The small molecule below binds the protein below.
Small molecule (SMILES): CC(=O)N[C@@H]1[C@@H](O)[C@H](O)[C@@H](CO)O[C@H]1O

Binding-site contacts:
Ligand atom C6 contacts residue THR48 of chain 52.D at 4.4 Å.
Ligand atom N2 contacts residue ASN75 of chain 52.C at 3.0 Å (h-bond).
Ligand atom C6 contacts residue CYS45 of chain 52.D at 4.4 Å (hydrophobic).
Ligand atom C7 contacts residue ASN75 of chain 52.C at 2.8 Å.
Ligand atom O7 contacts residue ASN75 of chain 52.C at 3.2 Å (h-bond).
Ligand atom C5 contacts residue NAG1 of chain 52.T at 3.7 Å.
Ligand atom C4 contacts residue ASN75 of chain 52.C at 4.0 Å.
Ligand atom C5 contacts residue ASN75 of chain 52.C at 3.2 Å.
Ligand atom C2 contacts residue ASN75 of chain 52.C at 2.6 Å.
Ligand atom O6 contacts residue CYS45 of chain 52.D at 3.4 Å (h-bond).
Ligand atom C6 contacts residue ASN75 of chain 52.C at 3.8 Å.
Ligand atom C8 contacts residue ASN75 of chain 52.C at 3.0 Å.
Ligand atom O6 contacts residue ASN75 of chain 52.C at 3.8 Å.
Ligand atom C8 contacts residue MET126 of chain 52.C at 3.7 Å (hydrophobic).
Ligand atom C1 contacts residue ASN75 of chain 52.C at 1.3 Å.
Ligand atom C8 contacts residue PHE98 of chain 52.C at 3.6 Å (hydrophobic).
Ligand atom O4 contacts residue NAG1 of chain 52.T at 1.6 Å.
Ligand atom C3 contacts residue ASN75 of chain 52.C at 3.5 Å.
Ligand atom O6 contacts residue NAG1 of chain 52.T at 4.1 Å.
Ligand atom C2 contacts residue NAG1 of chain 52.T at 4.1 Å.
Ligand atom O5 contacts residue THR48 of chain 52.D at 4.0 Å.
Ligand atom C7 contacts residue MET126 of chain 52.C at 3.8 Å (hydrophobic).
Ligand atom C6 contacts residue NAG1 of chain 52.T at 3.4 Å.
Ligand atom O5 contacts residue ASN75 of chain 52.C at 2.1 Å (h-bond).
Ligand atom C4 contacts residue NAG1 of chain 52.T at 2.9 Å.
Ligand atom C3 contacts residue NAG1 of chain 52.T at 3.3 Å.
Ligand atom O3 contacts residue NAG1 of chain 52.T at 2.4 Å (h-bond).
Ligand atom O7 contacts residue MET126 of chain 52.C at 3.1 Å.
Ligand atom O6 contacts residue GLU46 of chain 52.D at 3.8 Å.
Ligand atom O6 contacts residue THR48 of chain 52.D at 4.0 Å.

Sequence of chain 52.C:
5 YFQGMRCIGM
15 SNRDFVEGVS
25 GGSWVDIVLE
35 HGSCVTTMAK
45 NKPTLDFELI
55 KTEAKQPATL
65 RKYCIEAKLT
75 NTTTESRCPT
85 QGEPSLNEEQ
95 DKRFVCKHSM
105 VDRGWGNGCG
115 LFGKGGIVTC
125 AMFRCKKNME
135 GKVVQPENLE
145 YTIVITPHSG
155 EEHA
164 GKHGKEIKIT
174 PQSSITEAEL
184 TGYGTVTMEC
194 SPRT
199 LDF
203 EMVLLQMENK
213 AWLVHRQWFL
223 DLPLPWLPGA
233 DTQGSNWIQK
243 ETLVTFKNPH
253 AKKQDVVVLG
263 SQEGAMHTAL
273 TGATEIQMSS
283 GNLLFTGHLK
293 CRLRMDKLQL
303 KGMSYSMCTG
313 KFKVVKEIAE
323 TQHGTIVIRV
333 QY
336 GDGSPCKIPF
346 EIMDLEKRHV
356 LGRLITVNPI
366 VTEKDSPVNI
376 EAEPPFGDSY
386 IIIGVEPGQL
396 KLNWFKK

Sequence of chain 52.D:
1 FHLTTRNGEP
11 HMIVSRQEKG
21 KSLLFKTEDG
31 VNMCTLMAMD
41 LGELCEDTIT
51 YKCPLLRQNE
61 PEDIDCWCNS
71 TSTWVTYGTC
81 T